Sequence of chain 2.A:
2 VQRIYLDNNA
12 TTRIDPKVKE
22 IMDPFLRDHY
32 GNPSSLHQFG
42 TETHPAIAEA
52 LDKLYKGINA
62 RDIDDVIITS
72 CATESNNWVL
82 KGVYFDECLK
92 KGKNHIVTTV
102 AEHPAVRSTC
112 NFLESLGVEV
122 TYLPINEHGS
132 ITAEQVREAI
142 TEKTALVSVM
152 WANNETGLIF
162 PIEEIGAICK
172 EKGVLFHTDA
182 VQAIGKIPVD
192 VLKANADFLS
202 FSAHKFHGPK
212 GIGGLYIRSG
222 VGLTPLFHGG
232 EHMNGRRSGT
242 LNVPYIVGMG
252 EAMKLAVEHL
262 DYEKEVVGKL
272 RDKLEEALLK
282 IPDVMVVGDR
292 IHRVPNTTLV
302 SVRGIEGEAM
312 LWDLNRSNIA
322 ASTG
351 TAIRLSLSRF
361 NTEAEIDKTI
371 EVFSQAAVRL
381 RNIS

Sequence of chain 1.A:
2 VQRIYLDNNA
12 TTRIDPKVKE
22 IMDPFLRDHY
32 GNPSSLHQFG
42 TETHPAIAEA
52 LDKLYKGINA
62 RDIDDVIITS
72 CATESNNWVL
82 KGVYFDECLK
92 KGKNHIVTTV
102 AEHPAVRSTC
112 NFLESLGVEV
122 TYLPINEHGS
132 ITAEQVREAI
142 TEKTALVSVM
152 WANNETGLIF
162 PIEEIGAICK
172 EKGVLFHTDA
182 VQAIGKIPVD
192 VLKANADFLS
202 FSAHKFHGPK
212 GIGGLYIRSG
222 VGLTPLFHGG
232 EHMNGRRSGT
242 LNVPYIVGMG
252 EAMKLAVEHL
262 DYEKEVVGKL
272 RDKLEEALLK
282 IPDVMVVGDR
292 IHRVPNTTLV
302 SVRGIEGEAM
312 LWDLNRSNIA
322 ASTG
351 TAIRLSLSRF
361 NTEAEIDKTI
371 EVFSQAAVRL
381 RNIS

Binding-site contacts:
Ligand atom C6 contacts residue HIS104 of chain 1.A at 3.5 Å.
Ligand atom OP1 contacts residue CYS72 of chain 1.A at 3.5 Å.
Ligand atom OP3 contacts residue CYS72 of chain 1.A at 3.7 Å.
Ligand atom P contacts residue THR74 of chain 1.A at 3.6 Å.
Ligand atom O contacts residue ARG354 of chain 1.A at 3.6 Å.
Ligand atom C5M contacts residue HIS104 of chain 1.A at 3.3 Å.
Ligand atom OP1 contacts residue ALA73 of chain 1.A at 3.7 Å.
Ligand atom C3 contacts residue HIS104 of chain 1.A at 3.6 Å.
Ligand atom OP1 contacts residue SER203 of chain 1.A at 2.4 Å (h-bond).
Ligand atom O contacts residue ASN155 of chain 1.A at 2.9 Å (h-bond).
Ligand atom OP3 contacts residue THR74 of chain 1.A at 2.3 Å (h-bond).
Ligand atom OP2 contacts residue HIS205 of chain 1.A at 3.7 Å.
Ligand atom N contacts residue LYS206 of chain 1.A at 3.6 Å.
Ligand atom O3 contacts residue LYS206 of chain 1.A at 3.0 Å (salt-bridge).
Ligand atom OP2 contacts residue THR241 of chain 2.A at 2.5 Å (h-bond).
Ligand atom C4A contacts residue HIS104 of chain 1.A at 3.7 Å.
Ligand atom N contacts residue HIS104 of chain 1.A at 3.6 Å.
Ligand atom C6 contacts residue ASP180 of chain 1.A at 3.7 Å.
Ligand atom P contacts residue SER203 of chain 1.A at 3.8 Å.
Ligand atom C4 contacts residue HIS104 of chain 1.A at 3.2 Å.
Ligand atom OP2 contacts residue GLY240 of chain 2.A at 3.6 Å.
Ligand atom C6 contacts residue ALA73 of chain 1.A at 3.9 Å (hydrophobic).
Ligand atom O3 contacts residue GLN183 of chain 1.A at 2.8 Å (h-bond).
Ligand atom SG contacts residue HIS104 of chain 1.A at 3.4 Å (h-bond).
Ligand atom C3 contacts residue LYS206 of chain 1.A at 3.1 Å.
Ligand atom OP3 contacts residue ALA73 of chain 1.A at 3.7 Å.
Ligand atom C4A contacts residue LYS206 of chain 1.A at 2.9 Å.
Ligand atom N1 contacts residue ASP180 of chain 1.A at 3.0 Å (salt-bridge).
Ligand atom O3 contacts residue ASN155 of chain 1.A at 3.4 Å.
Ligand atom CA contacts residue ASN10 of chain 1.A at 3.8 Å.
Ligand atom OP1 contacts residue HIS205 of chain 1.A at 3.1 Å (h-bond).
Ligand atom C contacts residue ASN10 of chain 1.A at 3.7 Å.
Ligand atom O contacts residue ASN10 of chain 1.A at 3.7 Å.
Ligand atom N1 contacts residue HIS104 of chain 1.A at 3.7 Å.
Ligand atom C5 contacts residue HIS104 of chain 1.A at 3.3 Å.
Ligand atom OP3 contacts residue GLY240 of chain 2.A at 3.7 Å.
Ligand atom C4 contacts residue LYS206 of chain 1.A at 3.1 Å.
Ligand atom C5M contacts residue THR74 of chain 1.A at 3.9 Å.
Ligand atom C2A contacts residue ASP180 of chain 1.A at 3.6 Å.
Ligand atom C2 contacts residue ASP180 of chain 1.A at 3.9 Å.

The protein below binds the small molecule below.
Small molecule (SMILES): Cc1ncc(COP(=O)(O)O)c(CN[C@@H](CS)C(=O)O)c1O